Sequence of chain 1.A:
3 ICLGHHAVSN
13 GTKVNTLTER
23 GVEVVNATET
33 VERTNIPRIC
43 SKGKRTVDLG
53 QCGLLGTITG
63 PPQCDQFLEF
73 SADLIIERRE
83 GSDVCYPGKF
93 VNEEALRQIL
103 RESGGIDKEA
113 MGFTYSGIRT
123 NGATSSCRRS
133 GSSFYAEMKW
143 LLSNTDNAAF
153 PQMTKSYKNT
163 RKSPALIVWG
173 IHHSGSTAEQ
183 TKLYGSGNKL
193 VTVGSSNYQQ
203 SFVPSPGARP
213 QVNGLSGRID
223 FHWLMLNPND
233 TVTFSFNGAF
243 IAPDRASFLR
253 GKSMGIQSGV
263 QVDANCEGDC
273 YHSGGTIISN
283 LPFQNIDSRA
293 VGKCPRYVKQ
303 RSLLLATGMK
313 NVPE

Binding-site contacts:
Ligand atom C1 contacts residue ASN231 of chain 1.A at 1.4 Å.
Ligand atom N2 contacts residue ASN231 of chain 1.A at 2.9 Å (h-bond).
Ligand atom O7 contacts residue ASN231 of chain 1.A at 2.7 Å (h-bond).
Ligand atom C3 contacts residue ASN231 of chain 1.A at 3.8 Å.
Ligand atom C7 contacts residue ASN231 of chain 1.A at 3.0 Å.
Ligand atom O5 contacts residue ASN231 of chain 1.A at 2.4 Å (h-bond).
Ligand atom C5 contacts residue ASN231 of chain 1.A at 3.7 Å.
Ligand atom C4 contacts residue ASN231 of chain 1.A at 4.2 Å.
Ligand atom C2 contacts residue ASN231 of chain 1.A at 2.5 Å.
Ligand atom C8 contacts residue ASN231 of chain 1.A at 4.3 Å.

The small molecule below binds the protein below.
Small molecule (SMILES): CC(=O)N[C@@H]1[C@@H](O)[C@H](O)[C@@H](CO)O[C@H]1O